Sequence of chain 1.D:
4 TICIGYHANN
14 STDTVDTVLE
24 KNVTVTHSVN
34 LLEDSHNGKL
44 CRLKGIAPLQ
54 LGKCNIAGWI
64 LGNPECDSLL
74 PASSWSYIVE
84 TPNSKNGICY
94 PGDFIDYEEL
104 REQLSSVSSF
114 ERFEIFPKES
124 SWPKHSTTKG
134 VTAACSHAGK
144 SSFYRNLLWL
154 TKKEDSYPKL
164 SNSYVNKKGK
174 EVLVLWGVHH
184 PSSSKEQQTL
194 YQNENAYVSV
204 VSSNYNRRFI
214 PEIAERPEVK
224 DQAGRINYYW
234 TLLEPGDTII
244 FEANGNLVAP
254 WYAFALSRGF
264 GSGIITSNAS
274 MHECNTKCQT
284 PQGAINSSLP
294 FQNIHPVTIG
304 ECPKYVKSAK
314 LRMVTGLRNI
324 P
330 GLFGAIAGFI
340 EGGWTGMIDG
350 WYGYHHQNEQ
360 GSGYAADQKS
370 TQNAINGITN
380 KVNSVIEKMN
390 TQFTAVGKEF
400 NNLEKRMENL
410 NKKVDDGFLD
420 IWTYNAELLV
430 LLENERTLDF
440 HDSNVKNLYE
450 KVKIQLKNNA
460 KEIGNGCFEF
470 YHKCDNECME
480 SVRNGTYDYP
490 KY

This small molecule binds to this protein.
Small molecule (SMILES): CC(=O)N[C@@H]1[C@@H](O)[C@H](O)[C@@H](CO)O[C@H]1O

Binding-site contacts:
Ligand atom C5 contacts residue ASN289 of chain 1.D at 3.6 Å.
Ligand atom C6 contacts residue ASN289 of chain 1.D at 4.4 Å.
Ligand atom N2 contacts residue ASN289 of chain 1.D at 3.0 Å (h-bond).
Ligand atom C8 contacts residue ASN289 of chain 1.D at 4.3 Å.
Ligand atom C3 contacts residue ASN289 of chain 1.D at 3.9 Å.
Ligand atom O7 contacts residue ASN289 of chain 1.D at 2.8 Å (h-bond).
Ligand atom C2 contacts residue ASN289 of chain 1.D at 2.6 Å.
Ligand atom O5 contacts residue ASN289 of chain 1.D at 2.4 Å (h-bond).
Ligand atom C1 contacts residue ASN289 of chain 1.D at 1.4 Å.
Ligand atom C7 contacts residue ASN289 of chain 1.D at 3.1 Å.
Ligand atom C4 contacts residue ASN289 of chain 1.D at 4.3 Å.
Ligand atom O6 contacts residue ASN289 of chain 1.D at 4.0 Å.